The small molecule below binds the protein below.
Small molecule (SMILES): O=C(COP(=O)(O)O)[C@@H](O)[C@H](O)[C@H](O)C(O)O

Sequence of chain 3.A:
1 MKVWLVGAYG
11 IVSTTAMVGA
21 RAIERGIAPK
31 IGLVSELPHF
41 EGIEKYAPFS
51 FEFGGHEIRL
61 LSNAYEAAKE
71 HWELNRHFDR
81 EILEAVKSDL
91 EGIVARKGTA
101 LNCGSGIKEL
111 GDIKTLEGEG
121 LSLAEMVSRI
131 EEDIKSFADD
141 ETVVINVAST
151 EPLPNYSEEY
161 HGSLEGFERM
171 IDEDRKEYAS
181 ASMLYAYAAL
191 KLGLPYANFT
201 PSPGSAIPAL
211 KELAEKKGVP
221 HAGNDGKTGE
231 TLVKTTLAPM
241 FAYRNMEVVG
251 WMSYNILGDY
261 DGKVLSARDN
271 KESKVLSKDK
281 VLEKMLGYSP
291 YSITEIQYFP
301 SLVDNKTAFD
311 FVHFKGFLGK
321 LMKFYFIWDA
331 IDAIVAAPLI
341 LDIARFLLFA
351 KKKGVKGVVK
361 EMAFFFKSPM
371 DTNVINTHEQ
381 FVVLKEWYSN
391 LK

Binding-site contacts:
Ligand atom O3 contacts residue ASP261 of chain 3.A at 2.7 Å (salt-bridge).
Ligand atom O5 contacts residue LYS367 of chain 3.A at 2.7 Å (salt-bridge).
Ligand atom O1P contacts residue THR231 of chain 3.A at 2.5 Å (h-bond).
Ligand atom O1P contacts residue THR228 of chain 3.A at 3.4 Å (h-bond).
Ligand atom C6 contacts residue PO41 of chain 3.E at 1.6 Å.
Ligand atom O5 contacts residue LYS274 of chain 3.A at 2.6 Å (salt-bridge).
Ligand atom C1 contacts residue LYS306 of chain 3.A at 2.8 Å.
Ligand atom O2P contacts residue GLY229 of chain 3.A at 3.2 Å (h-bond).
Ligand atom O2P contacts residue LYS306 of chain 3.A at 3.2 Å (salt-bridge).
Ligand atom O1P contacts residue GLY229 of chain 3.A at 3.0 Å (h-bond).
Ligand atom C6 contacts residue LYS367 of chain 3.A at 3.0 Å.
Ligand atom C4 contacts residue PO41 of chain 3.E at 2.4 Å.
Ligand atom P contacts residue THR231 of chain 3.A at 3.2 Å.
Ligand atom O3P contacts residue THR231 of chain 3.A at 2.6 Å (h-bond).
Ligand atom C1 contacts residue LYS278 of chain 3.A at 3.1 Å.
Ligand atom O3P contacts residue LYS278 of chain 3.A at 2.6 Å (salt-bridge).
Ligand atom P contacts residue PO41 of chain 3.E at 0.8 Å.
Ligand atom O6 contacts residue LYS367 of chain 3.A at 2.7 Å (salt-bridge).
Ligand atom O3P contacts residue PO41 of chain 3.E at 0.9 Å (h-bond).
Ligand atom O3 contacts residue LYS274 of chain 3.A at 2.7 Å (salt-bridge).
Ligand atom O12 contacts residue LYS306 of chain 3.A at 2.7 Å (salt-bridge).
Ligand atom O12 contacts residue ASN255 of chain 3.A at 2.8 Å.
Ligand atom O11 contacts residue LYS278 of chain 3.A at 3.1 Å (salt-bridge).
Ligand atom O2P contacts residue PO41 of chain 3.E at 0.5 Å (h-bond).
Ligand atom O4 contacts residue LYS274 of chain 3.A at 3.2 Å (salt-bridge).
Ligand atom O6 contacts residue PO41 of chain 3.E at 1.2 Å (h-bond).
Ligand atom C5 contacts residue PO41 of chain 3.E at 1.8 Å.
Ligand atom O5 contacts residue NAI1 of chain 3.C at 2.9 Å.
Ligand atom O2P contacts residue GLU230 of chain 3.A at 2.9 Å (salt-bridge).
Ligand atom O2 contacts residue ASP332 of chain 3.A at 2.6 Å (salt-bridge).
Ligand atom C6 contacts residue LYS278 of chain 3.A at 3.0 Å.
Ligand atom O1P contacts residue PO41 of chain 3.E at 1.3 Å (h-bond).
Ligand atom O5 contacts residue PO41 of chain 3.E at 2.6 Å (h-bond).
Ligand atom C5 contacts residue LYS367 of chain 3.A at 3.2 Å.
Ligand atom C2 contacts residue LYS306 of chain 3.A at 3.4 Å.
Ligand atom O1P contacts residue GLU230 of chain 3.A at 3.3 Å (salt-bridge).
Ligand atom O4 contacts residue NAI1 of chain 3.C at 2.6 Å.
Ligand atom O2 contacts residue LYS306 of chain 3.A at 2.8 Å (salt-bridge).
Ligand atom O4 contacts residue PO41 of chain 3.E at 3.1 Å (h-bond).
Ligand atom O11 contacts residue ILE296 of chain 3.A at 3.1 Å.